Binding-site contacts:
Ligand atom CB contacts residue ASP77 of chain 1.A at 3.4 Å.
Ligand atom O contacts residue TYR159 of chain 1.A at 2.8 Å (h-bond).
Ligand atom CB contacts residue EDO1 of chain 1.P at 3.4 Å.
Ligand atom O contacts residue TRP147 of chain 1.A at 3.0 Å (h-bond).
Ligand atom OXT contacts residue TYR84 of chain 1.A at 3.5 Å (h-bond).
Ligand atom CB contacts residue ARG97 of chain 1.A at 3.5 Å.
Ligand atom CA contacts residue ASP77 of chain 1.A at 3.5 Å.
Ligand atom OXT contacts residue THR143 of chain 1.A at 2.6 Å (h-bond).
Ligand atom N contacts residue EDO1 of chain 1.P at 2.6 Å (h-bond).
Ligand atom CE2 contacts residue THR163 of chain 1.A at 3.4 Å.
Ligand atom CG contacts residue GLU63 of chain 1.A at 3.4 Å.
Ligand atom C contacts residue EDO1 of chain 1.P at 3.5 Å.
Ligand atom CA contacts residue EDO1 of chain 1.P at 3.4 Å.
Ligand atom N contacts residue GLU63 of chain 1.A at 2.9 Å (salt-bridge).
Ligand atom N contacts residue TYR99 of chain 1.A at 3.0 Å (h-bond).
Ligand atom CD2 contacts residue PHE9 of chain 1.A at 3.5 Å (hydrophobic).
Ligand atom O contacts residue EDO1 of chain 1.P at 2.8 Å (h-bond).
Ligand atom CD1 contacts residue GLU63 of chain 1.A at 3.5 Å.
Ligand atom CB contacts residue TYR99 of chain 1.A at 3.3 Å (hydrophobic).
Ligand atom CD2 contacts residue TYR7 of chain 1.A at 3.5 Å (hydrophobic).
Ligand atom C contacts residue LYS146 of chain 1.A at 3.3 Å.
Ligand atom CD2 contacts residue THR163 of chain 1.A at 3.2 Å.
Ligand atom O contacts residue THR73 of chain 1.A at 2.9 Å (h-bond).
Ligand atom N contacts residue TYR171 of chain 1.A at 2.7 Å (h-bond).
Ligand atom CD1 contacts residue MET45 of chain 1.A at 3.3 Å (hydrophobic).
Ligand atom CD2 contacts residue TYR99 of chain 1.A at 3.4 Å (hydrophobic).
Ligand atom CD1 contacts residue TRP167 of chain 1.A at 3.3 Å (hydrophobic).
Ligand atom CA contacts residue TYR171 of chain 1.A at 3.5 Å (hydrophobic).
Ligand atom CE1 contacts residue TRP167 of chain 1.A at 3.5 Å (hydrophobic).
Ligand atom CB contacts residue TRP167 of chain 1.A at 3.4 Å (hydrophobic).
Ligand atom O contacts residue LYS146 of chain 1.A at 3.4 Å (salt-bridge).
Ligand atom CB contacts residue EDO1 of chain 1.P at 3.5 Å.
Ligand atom O contacts residue LYS146 of chain 1.A at 2.6 Å (salt-bridge).
Ligand atom N contacts residue TYR7 of chain 1.A at 2.7 Å (h-bond).
Ligand atom O contacts residue HIS70 of chain 1.A at 3.4 Å.
Ligand atom O contacts residue LYS66 of chain 1.A at 2.9 Å (salt-bridge).
Ligand atom OG1 contacts residue LYS146 of chain 1.A at 2.6 Å (salt-bridge).
Ligand atom CB contacts residue GLU63 of chain 1.A at 3.5 Å.
Ligand atom N contacts residue ASP77 of chain 1.A at 2.8 Å (salt-bridge).
Ligand atom CA contacts residue GLU63 of chain 1.A at 3.5 Å.

Sequence of chain 1.A:
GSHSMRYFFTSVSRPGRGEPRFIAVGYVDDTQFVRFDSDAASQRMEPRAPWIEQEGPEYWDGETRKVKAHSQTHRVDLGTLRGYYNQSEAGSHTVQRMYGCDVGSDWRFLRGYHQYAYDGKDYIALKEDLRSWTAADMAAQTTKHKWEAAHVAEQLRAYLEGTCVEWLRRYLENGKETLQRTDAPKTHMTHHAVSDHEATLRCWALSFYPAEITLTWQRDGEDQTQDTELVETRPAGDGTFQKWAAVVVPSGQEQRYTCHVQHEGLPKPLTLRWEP

The small molecule below binds the protein below.
Small molecule (SMILES): CC(C)C[C@H](NC(=O)[C@@H](N)Cc1ccc(O)cc1)C(=O)N[C@@H](C)C(=O)N1CCC[C@H]1C(=O)NCC(=O)N1CCC[C@H]1C(=O)N[C@H](C(=O)N[C@H](C(=O)N[C@@H](C)C(=O)O)[C@@H](C)O)C(C)C